This protein binds this small molecule.
Small molecule (SMILES): Nc1ncnc2c1ncn2[C@@H]1O[C@H](CO[P](=O)(O)O[P](=O)(O)NP(=O)(O)O)[C@@H](O)[C@H]1O

Binding-site contacts:
Ligand atom C5 contacts residue PRO321 of chain 1.E at 3.5 Å (hydrophobic).
Ligand atom C5' contacts residue GLN135 of chain 1.D at 3.5 Å.
Ligand atom O3G contacts residue HIS294 of chain 1.E at 3.5 Å.
Ligand atom N1 contacts residue ALA331 of chain 1.D at 3.5 Å.
Ligand atom N3 contacts residue ILE329 of chain 1.D at 3.5 Å.
Ligand atom O2A contacts residue ASP316 of chain 1.E at 3.0 Å (salt-bridge).
Ligand atom C8 contacts residue PRO318 of chain 1.E at 3.4 Å (hydrophobic).
Ligand atom O1A contacts residue GLN135 of chain 1.D at 3.1 Å (h-bond).
Ligand atom N6 contacts residue ARG170 of chain 1.D at 3.2 Å (salt-bridge).
Ligand atom O2B contacts residue THR134 of chain 1.D at 2.9 Å (h-bond).
Ligand atom PB contacts residue THR134 of chain 1.D at 3.4 Å.
Ligand atom O3A contacts residue GLY132 of chain 1.D at 3.4 Å (h-bond).
Ligand atom C4' contacts residue ARG130 of chain 1.D at 3.6 Å.
Ligand atom C5' contacts residue ARG130 of chain 1.D at 3.6 Å.
Ligand atom N3B contacts residue LYS133 of chain 1.D at 3.1 Å (salt-bridge).
Ligand atom N7 contacts residue PRO318 of chain 1.E at 3.0 Å (h-bond).
Ligand atom C5 contacts residue LEU320 of chain 1.E at 3.6 Å (hydrophobic).
Ligand atom C8 contacts residue SER317 of chain 1.E at 3.0 Å.
Ligand atom C6 contacts residue PRO321 of chain 1.E at 3.6 Å (hydrophobic).
Ligand atom O1A contacts residue GLY132 of chain 1.D at 3.3 Å.
Ligand atom C2 contacts residue PRO321 of chain 1.E at 3.6 Å (hydrophobic).
Ligand atom O1G contacts residue THR134 of chain 1.D at 2.7 Å (h-bond).
Ligand atom PB contacts residue LYS133 of chain 1.D at 3.5 Å.
Ligand atom C8 contacts residue LEU320 of chain 1.E at 3.3 Å (hydrophobic).
Ligand atom N3 contacts residue PRO321 of chain 1.E at 3.6 Å.
Ligand atom O5' contacts residue GLY132 of chain 1.D at 3.3 Å (h-bond).
Ligand atom C4 contacts residue PRO321 of chain 1.E at 3.6 Å (hydrophobic).
Ligand atom C2 contacts residue ASN330 of chain 1.D at 3.6 Å.
Ligand atom O3' contacts residue ARG310 of chain 1.D at 3.4 Å (salt-bridge).
Ligand atom N7 contacts residue LEU320 of chain 1.E at 3.3 Å.
Ligand atom O1B contacts residue THR134 of chain 1.D at 2.9 Å (h-bond).
Ligand atom O3' contacts residue ARG130 of chain 1.D at 3.2 Å (salt-bridge).
Ligand atom O1B contacts residue LYS133 of chain 1.D at 3.0 Å (salt-bridge).
Ligand atom N1 contacts residue ASN330 of chain 1.D at 3.6 Å.
Ligand atom O5' contacts residue ARG130 of chain 1.D at 2.9 Å (salt-bridge).
Ligand atom O3A contacts residue ARG130 of chain 1.D at 3.5 Å (salt-bridge).
Ligand atom N7 contacts residue CYS319 of chain 1.E at 3.5 Å (h-bond).
Ligand atom N6 contacts residue CYS319 of chain 1.E at 3.3 Å (h-bond).
Ligand atom O2' contacts residue TYR315 of chain 1.E at 3.1 Å (h-bond).
Ligand atom O1A contacts residue THR134 of chain 1.D at 3.6 Å.

Sequence of chain 1.D:
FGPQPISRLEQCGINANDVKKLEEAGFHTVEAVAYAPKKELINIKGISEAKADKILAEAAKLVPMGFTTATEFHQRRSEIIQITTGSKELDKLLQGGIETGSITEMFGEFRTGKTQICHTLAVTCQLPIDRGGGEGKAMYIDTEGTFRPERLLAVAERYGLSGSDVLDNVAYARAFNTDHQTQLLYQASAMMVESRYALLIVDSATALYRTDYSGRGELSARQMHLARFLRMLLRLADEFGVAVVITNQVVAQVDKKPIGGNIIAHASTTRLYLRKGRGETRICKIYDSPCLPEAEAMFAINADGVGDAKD

Sequence of chain 1.E:
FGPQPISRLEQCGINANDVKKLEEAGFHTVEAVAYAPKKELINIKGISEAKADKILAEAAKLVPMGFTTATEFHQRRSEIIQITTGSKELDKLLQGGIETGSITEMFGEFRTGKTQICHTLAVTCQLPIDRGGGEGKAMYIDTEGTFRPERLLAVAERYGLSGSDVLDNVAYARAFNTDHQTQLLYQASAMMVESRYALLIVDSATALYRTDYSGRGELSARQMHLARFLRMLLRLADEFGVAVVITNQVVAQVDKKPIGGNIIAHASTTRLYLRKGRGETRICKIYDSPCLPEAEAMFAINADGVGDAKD